Sequence of chain 1.D:
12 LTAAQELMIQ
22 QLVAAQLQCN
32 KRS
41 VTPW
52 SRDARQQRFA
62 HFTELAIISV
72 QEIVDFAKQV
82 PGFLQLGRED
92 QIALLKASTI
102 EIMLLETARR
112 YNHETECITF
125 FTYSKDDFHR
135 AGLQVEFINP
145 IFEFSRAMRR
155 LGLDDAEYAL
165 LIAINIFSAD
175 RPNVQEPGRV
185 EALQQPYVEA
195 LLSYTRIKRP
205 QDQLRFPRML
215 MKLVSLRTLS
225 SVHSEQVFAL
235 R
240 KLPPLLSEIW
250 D

The small molecule below binds the protein below.
Small molecule (SMILES): O=S(=O)(c1ccccc1)N(CC(F)(F)F)c1ccc(C(O)(C(F)(F)F)C(F)(F)F)cc1

Binding-site contacts:
Ligand atom F20 contacts residue THR108 of chain 1.D at 3.2 Å.
Ligand atom O14 contacts residue MET104 of chain 1.D at 3.8 Å.
Ligand atom F22 contacts residue LEU105 of chain 1.D at 3.9 Å.
Ligand atom O13 contacts residue ALA67 of chain 1.D at 3.2 Å.
Ligand atom C24 contacts residue MET104 of chain 1.D at 3.7 Å (hydrophobic).
Ligand atom C25 contacts residue HIS227 of chain 1.D at 3.3 Å.
Ligand atom F39 contacts residue PHE60 of chain 1.D at 3.9 Å.
Ligand atom C19 contacts residue THR108 of chain 1.D at 3.3 Å.
Ligand atom F37 contacts residue GLN230 of chain 1.D at 3.5 Å.
Ligand atom F40 contacts residue ALA67 of chain 1.D at 3.6 Å.
Ligand atom F41 contacts residue PHE60 of chain 1.D at 3.7 Å.
Ligand atom C24 contacts residue ILE101 of chain 1.D at 3.7 Å (hydrophobic).
Ligand atom F40 contacts residue LEU245 of chain 1.D at 3.9 Å.
Ligand atom F21 contacts residue THR108 of chain 1.D at 3.1 Å.
Ligand atom C25 contacts residue TRP249 of chain 1.D at 3.8 Å (hydrophobic).
Ligand atom F21 contacts residue ILE145 of chain 1.D at 3.5 Å.
Ligand atom C34 contacts residue HIS227 of chain 1.D at 3.6 Å.
Ligand atom C06 contacts residue PHE63 of chain 1.D at 3.9 Å (hydrophobic).
Ligand atom C16 contacts residue THR108 of chain 1.D at 3.3 Å.
Ligand atom C02 contacts residue THR108 of chain 1.D at 3.7 Å.
Ligand atom F22 contacts residue PHE141 of chain 1.D at 3.6 Å.
Ligand atom F21 contacts residue LEU105 of chain 1.D at 3.6 Å.
Ligand atom C04 contacts residue TYR127 of chain 1.D at 3.7 Å (hydrophobic).
Ligand atom C05 contacts residue LEU66 of chain 1.D at 3.6 Å (hydrophobic).
Ligand atom O14 contacts residue THR108 of chain 1.D at 3.4 Å (h-bond).
Ligand atom F20 contacts residue LEU105 of chain 1.D at 3.4 Å.
Ligand atom C26 contacts residue HIS227 of chain 1.D at 3.6 Å.
Ligand atom C04 contacts residue LEU66 of chain 1.D at 3.9 Å (hydrophobic).
Ligand atom F41 contacts residue THR64 of chain 1.D at 3.8 Å.
Ligand atom F41 contacts residue LEU241 of chain 1.D at 3.1 Å.
Ligand atom C33 contacts residue HIS227 of chain 1.D at 3.4 Å.
Ligand atom O42 contacts residue HIS227 of chain 1.D at 2.6 Å (h-bond).
Ligand atom F37 contacts residue HIS227 of chain 1.D at 3.0 Å.
Ligand atom F37 contacts residue PHE141 of chain 1.D at 3.7 Å.
Ligand atom O42 contacts residue TRP249 of chain 1.D at 3.2 Å.
Ligand atom F35 contacts residue LEU137 of chain 1.D at 3.4 Å.
Ligand atom F20 contacts residue MET104 of chain 1.D at 3.2 Å.
Ligand atom F40 contacts residue THR64 of chain 1.D at 3.9 Å.
Ligand atom C05 contacts residue PHE63 of chain 1.D at 3.4 Å (hydrophobic).
Ligand atom O13 contacts residue MET104 of chain 1.D at 3.3 Å.